Binding-site contacts:
Ligand atom O1 contacts residue ASP14 of chain 1.C at 3.4 Å (salt-bridge).
Ligand atom O2 contacts residue ASP65 of chain 1.C at 2.7 Å (salt-bridge).
Ligand atom O2 contacts residue LYS15 of chain 1.C at 3.0 Å (salt-bridge).
Ligand atom C3 contacts residue TRP62 of chain 1.C at 3.7 Å (hydrophobic).
Ligand atom O6 contacts residue PHE156 of chain 1.C at 3.9 Å.
Ligand atom O3 contacts residue ALA63 of chain 1.C at 3.6 Å.
Ligand atom C6 contacts residue PRO154 of chain 1.C at 3.7 Å (hydrophobic).
Ligand atom O1 contacts residue ASN12 of chain 1.C at 2.7 Å (h-bond).
Ligand atom O2 contacts residue GLU111 of chain 1.C at 2.5 Å (salt-bridge).
Ligand atom O4 contacts residue TRP62 of chain 1.C at 4.0 Å.
Ligand atom C3 contacts residue ARG66 of chain 1.C at 3.9 Å.
Ligand atom O6 contacts residue PRO154 of chain 1.C at 3.2 Å.
Ligand atom O5 contacts residue TYR155 of chain 1.C at 3.4 Å.
Ligand atom C6 contacts residue ARG344 of chain 1.C at 3.7 Å.
Ligand atom C4 contacts residue TYR155 of chain 1.C at 4.0 Å (hydrophobic).
Ligand atom O4 contacts residue ARG66 of chain 1.C at 2.4 Å (salt-bridge).
Ligand atom O6 contacts residue GLU153 of chain 1.C at 2.8 Å (salt-bridge).
Ligand atom C1 contacts residue ASN12 of chain 1.C at 4.1 Å.
Ligand atom O6 contacts residue TYR155 of chain 1.C at 3.3 Å (h-bond).
Ligand atom C2 contacts residue GLU111 of chain 1.C at 3.2 Å.
Ligand atom O2 contacts residue ALA63 of chain 1.C at 3.5 Å.
Ligand atom C3 contacts residue ASP65 of chain 1.C at 3.6 Å.
Ligand atom C6 contacts residue GLU153 of chain 1.C at 3.3 Å.
Ligand atom C4 contacts residue ARG66 of chain 1.C at 3.6 Å.
Ligand atom O3 contacts residue GLU111 of chain 1.C at 3.1 Å (salt-bridge).
Ligand atom O3 contacts residue TRP340 of chain 1.C at 3.5 Å.
Ligand atom C6 contacts residue TRP340 of chain 1.C at 3.9 Å (hydrophobic).
Ligand atom C6 contacts residue TYR155 of chain 1.C at 3.9 Å (hydrophobic).
Ligand atom C2 contacts residue TRP230 of chain 1.C at 4.0 Å (hydrophobic).
Ligand atom C1 contacts residue TYR155 of chain 1.C at 3.7 Å (hydrophobic).
Ligand atom C1 contacts residue TRP230 of chain 1.C at 3.8 Å (hydrophobic).
Ligand atom O3 contacts residue ASP65 of chain 1.C at 2.4 Å (salt-bridge).
Ligand atom C4 contacts residue TRP340 of chain 1.C at 3.6 Å (hydrophobic).
Ligand atom O3 contacts residue TRP62 of chain 1.C at 3.7 Å.
Ligand atom O2 contacts residue TRP62 of chain 1.C at 3.5 Å (h-bond).
Ligand atom O3 contacts residue ARG66 of chain 1.C at 3.0 Å (salt-bridge).
Ligand atom C2 contacts residue ASP65 of chain 1.C at 3.5 Å.
Ligand atom C1 contacts residue ASP14 of chain 1.C at 3.9 Å.
Ligand atom C3 contacts residue GLU111 of chain 1.C at 3.7 Å.
Ligand atom O4 contacts residue ARG344 of chain 1.C at 3.6 Å (salt-bridge).

This protein binds this small molecule.
Small molecule (SMILES): OC[C@H]1O[C@H](O[C@H]2[C@H](O)[C@@H](O)[C@@H](O)O[C@@H]2CO)[C@H](O)[C@@H](O)[C@@H]1O

Sequence of chain 1.C:
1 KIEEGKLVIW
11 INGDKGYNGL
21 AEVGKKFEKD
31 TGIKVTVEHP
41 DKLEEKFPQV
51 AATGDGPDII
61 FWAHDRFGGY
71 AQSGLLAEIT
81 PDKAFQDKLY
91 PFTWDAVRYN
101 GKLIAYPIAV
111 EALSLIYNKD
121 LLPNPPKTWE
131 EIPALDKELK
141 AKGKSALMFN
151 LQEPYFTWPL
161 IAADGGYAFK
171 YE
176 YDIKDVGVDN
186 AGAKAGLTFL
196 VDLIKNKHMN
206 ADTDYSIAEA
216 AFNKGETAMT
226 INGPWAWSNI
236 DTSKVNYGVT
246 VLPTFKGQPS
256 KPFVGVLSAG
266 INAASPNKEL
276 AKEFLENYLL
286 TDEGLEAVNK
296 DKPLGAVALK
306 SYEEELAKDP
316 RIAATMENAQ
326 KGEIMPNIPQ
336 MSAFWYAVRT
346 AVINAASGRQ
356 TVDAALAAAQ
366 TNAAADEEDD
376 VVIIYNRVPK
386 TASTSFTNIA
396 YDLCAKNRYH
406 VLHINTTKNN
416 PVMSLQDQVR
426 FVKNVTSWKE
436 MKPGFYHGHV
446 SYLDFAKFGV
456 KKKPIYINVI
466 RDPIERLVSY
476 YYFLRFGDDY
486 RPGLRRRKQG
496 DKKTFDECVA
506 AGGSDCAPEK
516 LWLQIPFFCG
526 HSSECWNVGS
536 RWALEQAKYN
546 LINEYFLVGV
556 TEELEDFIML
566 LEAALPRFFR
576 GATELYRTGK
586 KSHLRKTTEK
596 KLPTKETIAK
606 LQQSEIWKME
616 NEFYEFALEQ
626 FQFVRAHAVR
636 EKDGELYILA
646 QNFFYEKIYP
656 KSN